Binding-site contacts:
Ligand atom CM2 contacts residue ILE188 of chain 17.A at 3.6 Å (hydrophobic).
Ligand atom F2 contacts residue SER174 of chain 17.A at 3.7 Å.
Ligand atom C6B contacts residue ILE123 of chain 17.A at 3.8 Å (hydrophobic).
Ligand atom N1A contacts residue LEU226 of chain 17.A at 3.6 Å.
Ligand atom C3B contacts residue ILE188 of chain 17.A at 3.5 Å (hydrophobic).
Ligand atom N2 contacts residue TYR197 of chain 17.A at 3.4 Å.
Ligand atom CM2 contacts residue MET191 of chain 17.A at 3.4 Å (hydrophobic).
Ligand atom F2 contacts residue ALA149 of chain 17.A at 2.5 Å.
Ligand atom C3A contacts residue LEU186 of chain 17.A at 3.8 Å (hydrophobic).
Ligand atom C3A contacts residue LEU226 of chain 17.A at 3.8 Å (hydrophobic).
Ligand atom F3 contacts residue TYR151 of chain 17.A at 2.9 Å.
Ligand atom N3A contacts residue TYR151 of chain 17.A at 3.6 Å.
Ligand atom O1 contacts residue PHE119 of chain 17.A at 3.5 Å.
Ligand atom O1B contacts residue LEU99 of chain 17.A at 3.6 Å.
Ligand atom CM4 contacts residue ALA149 of chain 17.A at 3.6 Å (hydrophobic).
Ligand atom N2 contacts residue PHE119 of chain 17.A at 3.5 Å.
Ligand atom F1 contacts residue LEU186 of chain 17.A at 3.1 Å.
Ligand atom CM4 contacts residue PRO173 of chain 17.A at 3.7 Å (hydrophobic).
Ligand atom O1A contacts residue LEU226 of chain 17.A at 3.6 Å.
Ligand atom C3 contacts residue THR101 of chain 17.A at 3.8 Å.
Ligand atom C3C contacts residue THR121 of chain 17.A at 3.7 Å.
Ligand atom C6B contacts residue LEU99 of chain 17.A at 3.9 Å (hydrophobic).
Ligand atom CM3 contacts residue THR101 of chain 17.A at 3.8 Å.
Ligand atom C2B contacts residue ILE188 of chain 17.A at 3.7 Å (hydrophobic).
Ligand atom O1 contacts residue TYR197 of chain 17.A at 3.3 Å.
Ligand atom O1A contacts residue LEU186 of chain 17.A at 3.7 Å.
Ligand atom CM2 contacts residue LEU99 of chain 17.A at 3.3 Å (hydrophobic).
Ligand atom F3 contacts residue SER174 of chain 17.A at 3.8 Å.
Ligand atom C4 contacts residue THR101 of chain 17.A at 3.8 Å.
Ligand atom C5B contacts residue ILE123 of chain 17.A at 3.7 Å (hydrophobic).
Ligand atom F3 contacts residue ALA149 of chain 17.A at 3.6 Å.
Ligand atom C2A contacts residue LEU226 of chain 17.A at 3.8 Å (hydrophobic).
Ligand atom F3 contacts residue PRO173 of chain 17.A at 2.6 Å.
Ligand atom F3 contacts residue MET150 of chain 17.A at 3.8 Å.
Ligand atom CM6 contacts residue ILE123 of chain 17.A at 3.8 Å (hydrophobic).
Ligand atom C1B contacts residue LEU99 of chain 17.A at 3.6 Å (hydrophobic).
Ligand atom CM4 contacts residue LEU186 of chain 17.A at 3.8 Å (hydrophobic).
Ligand atom C2B contacts residue LEU99 of chain 17.A at 3.4 Å (hydrophobic).
Ligand atom F2 contacts residue VAL175 of chain 17.A at 3.2 Å.
Ligand atom CM6 contacts residue TRP97 of chain 17.A at 3.6 Å (hydrophobic).

Sequence of chain 17.C:
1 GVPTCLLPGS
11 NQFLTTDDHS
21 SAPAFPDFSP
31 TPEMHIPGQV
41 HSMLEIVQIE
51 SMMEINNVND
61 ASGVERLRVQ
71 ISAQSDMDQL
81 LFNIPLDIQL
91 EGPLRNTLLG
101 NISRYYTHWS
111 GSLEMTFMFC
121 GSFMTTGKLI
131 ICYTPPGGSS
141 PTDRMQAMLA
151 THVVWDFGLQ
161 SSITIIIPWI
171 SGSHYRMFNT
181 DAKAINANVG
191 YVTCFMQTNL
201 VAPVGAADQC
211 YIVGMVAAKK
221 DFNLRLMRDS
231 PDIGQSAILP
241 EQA

Sequence of chain 18.C:
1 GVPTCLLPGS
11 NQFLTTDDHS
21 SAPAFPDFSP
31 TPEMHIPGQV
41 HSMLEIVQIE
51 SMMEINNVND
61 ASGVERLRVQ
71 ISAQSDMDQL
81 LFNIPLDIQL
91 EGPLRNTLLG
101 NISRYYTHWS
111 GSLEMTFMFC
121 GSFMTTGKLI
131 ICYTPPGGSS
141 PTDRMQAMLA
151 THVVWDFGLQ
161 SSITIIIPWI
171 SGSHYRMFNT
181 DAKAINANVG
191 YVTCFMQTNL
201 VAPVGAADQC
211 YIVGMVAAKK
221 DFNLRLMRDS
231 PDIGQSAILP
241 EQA

Sequence of chain 17.A:
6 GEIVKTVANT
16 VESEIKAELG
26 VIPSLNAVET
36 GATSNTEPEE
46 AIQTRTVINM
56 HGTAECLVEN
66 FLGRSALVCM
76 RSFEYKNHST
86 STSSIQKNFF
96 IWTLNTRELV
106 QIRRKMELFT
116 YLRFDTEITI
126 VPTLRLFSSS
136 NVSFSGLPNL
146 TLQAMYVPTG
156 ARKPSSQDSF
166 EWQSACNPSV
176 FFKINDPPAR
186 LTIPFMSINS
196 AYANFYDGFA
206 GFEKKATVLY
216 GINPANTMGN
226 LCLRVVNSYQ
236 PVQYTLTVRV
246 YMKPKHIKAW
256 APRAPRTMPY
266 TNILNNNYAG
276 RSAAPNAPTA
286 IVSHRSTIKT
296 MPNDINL

This protein binds this small molecule.
Small molecule (SMILES): Cc1cc(CCCOc2c(C)cc(-c3noc(C(F)(F)F)n3)cc2C)on1